Sequence of chain 1.B:
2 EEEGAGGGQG

Sequence of chain 1.A:
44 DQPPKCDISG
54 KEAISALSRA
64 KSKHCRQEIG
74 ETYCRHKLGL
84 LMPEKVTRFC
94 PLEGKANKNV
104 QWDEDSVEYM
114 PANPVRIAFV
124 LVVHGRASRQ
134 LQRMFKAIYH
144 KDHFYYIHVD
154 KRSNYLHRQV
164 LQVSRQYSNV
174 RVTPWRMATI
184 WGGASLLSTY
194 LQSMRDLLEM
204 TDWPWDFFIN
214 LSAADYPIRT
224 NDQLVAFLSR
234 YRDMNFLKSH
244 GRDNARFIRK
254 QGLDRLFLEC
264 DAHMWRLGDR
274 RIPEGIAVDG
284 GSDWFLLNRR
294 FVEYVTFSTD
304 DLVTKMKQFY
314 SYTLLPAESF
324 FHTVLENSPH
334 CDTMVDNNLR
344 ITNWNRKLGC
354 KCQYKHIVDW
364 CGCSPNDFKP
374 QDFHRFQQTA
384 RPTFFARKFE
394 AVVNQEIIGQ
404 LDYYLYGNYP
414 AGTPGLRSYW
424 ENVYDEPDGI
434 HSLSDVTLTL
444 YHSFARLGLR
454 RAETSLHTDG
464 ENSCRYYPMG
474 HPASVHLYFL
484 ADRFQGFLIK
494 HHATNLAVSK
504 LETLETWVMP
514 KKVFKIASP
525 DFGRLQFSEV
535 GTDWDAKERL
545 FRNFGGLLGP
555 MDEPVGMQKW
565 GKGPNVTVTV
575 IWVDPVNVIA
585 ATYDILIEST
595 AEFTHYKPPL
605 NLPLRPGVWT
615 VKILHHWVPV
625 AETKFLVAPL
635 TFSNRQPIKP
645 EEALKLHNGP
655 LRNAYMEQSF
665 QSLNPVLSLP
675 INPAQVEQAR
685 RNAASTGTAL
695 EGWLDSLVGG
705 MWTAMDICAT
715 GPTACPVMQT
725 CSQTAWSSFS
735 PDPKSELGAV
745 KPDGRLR

The small molecule below binds the protein below.
Small molecule (SMILES): O=c1ccn([C@@H]2O[C@H](CO[P](=O)(O)O[P](=O)(O)O[C@H]3OC[C@@H](O)[C@H](O)[C@H]3O)[C@@H](O)[C@H]2O)c(=O)[nH]1

Binding-site contacts:
Ligand atom N3 contacts residue THR182 of chain 1.A at 3.0 Å (h-bond).
Ligand atom N1 contacts residue THR182 of chain 1.A at 3.4 Å (h-bond).
Ligand atom O1B contacts residue LYS391 of chain 1.A at 2.7 Å (salt-bridge).
Ligand atom O5' contacts residue CYS366 of chain 1.A at 3.7 Å.
Ligand atom O3D contacts residue SER215 of chain 1.A at 3.4 Å.
Ligand atom C4 contacts residue THR182 of chain 1.A at 3.2 Å.
Ligand atom O3A contacts residue TRP184 of chain 1.A at 3.5 Å.
Ligand atom C3' contacts residue TRP287 of chain 1.A at 3.7 Å (hydrophobic).
Ligand atom C5' contacts residue TRP184 of chain 1.A at 3.1 Å (hydrophobic).
Ligand atom O2B contacts residue TRP184 of chain 1.A at 2.9 Å (h-bond).
Ligand atom O3B contacts residue ARG390 of chain 1.A at 3.4 Å (salt-bridge).
Ligand atom O2 contacts residue THR182 of chain 1.A at 2.9 Å (h-bond).
Ligand atom O2 contacts residue HIS127 of chain 1.A at 3.6 Å.
Ligand atom C2D contacts residue HIS127 of chain 1.A at 3.2 Å.
Ligand atom C6 contacts residue HIS127 of chain 1.A at 3.6 Å.
Ligand atom PB contacts residue SER367 of chain 1.A at 3.7 Å.
Ligand atom O2D contacts residue VAL125 of chain 1.A at 3.2 Å (h-bond).
Ligand atom O4 contacts residue ARG155 of chain 1.A at 3.3 Å (salt-bridge).
Ligand atom C6 contacts residue THR182 of chain 1.A at 3.7 Å.
Ligand atom O4' contacts residue ASP286 of chain 1.A at 3.1 Å (salt-bridge).
Ligand atom N3 contacts residue ASP153 of chain 1.A at 3.1 Å (salt-bridge).
Ligand atom N1 contacts residue HIS127 of chain 1.A at 3.4 Å (h-bond).
Ligand atom O2B contacts residue TYR357 of chain 1.A at 3.6 Å.
Ligand atom O2' contacts residue TRP287 of chain 1.A at 2.9 Å (h-bond).
Ligand atom O1A contacts residue ARG390 of chain 1.A at 2.8 Å (salt-bridge).
Ligand atom O2' contacts residue ARG390 of chain 1.A at 2.6 Å (salt-bridge).
Ligand atom C5 contacts residue THR182 of chain 1.A at 3.6 Å.
Ligand atom O5' contacts residue TRP184 of chain 1.A at 3.6 Å (h-bond).
Ligand atom O3' contacts residue TRP287 of chain 1.A at 3.0 Å (h-bond).
Ligand atom O2B contacts residue SER367 of chain 1.A at 2.4 Å (h-bond).
Ligand atom N3 contacts residue HIS127 of chain 1.A at 3.5 Å.
Ligand atom O2D contacts residue HIS127 of chain 1.A at 2.8 Å (h-bond).
Ligand atom O3D contacts residue VAL125 of chain 1.A at 2.9 Å (h-bond).
Ligand atom O2D contacts residue VAL126 of chain 1.A at 3.6 Å.
Ligand atom C3' contacts residue ASP286 of chain 1.A at 3.7 Å.
Ligand atom O3' contacts residue ASP286 of chain 1.A at 2.2 Å (salt-bridge).
Ligand atom C2 contacts residue HIS127 of chain 1.A at 3.3 Å.
Ligand atom C1' contacts residue PRO368 of chain 1.A at 3.6 Å (hydrophobic).
Ligand atom C2 contacts residue THR182 of chain 1.A at 3.0 Å.
Ligand atom O4 contacts residue PO41 of chain 1.I at 3.6 Å (h-bond).